Sequence of chain 3.B:
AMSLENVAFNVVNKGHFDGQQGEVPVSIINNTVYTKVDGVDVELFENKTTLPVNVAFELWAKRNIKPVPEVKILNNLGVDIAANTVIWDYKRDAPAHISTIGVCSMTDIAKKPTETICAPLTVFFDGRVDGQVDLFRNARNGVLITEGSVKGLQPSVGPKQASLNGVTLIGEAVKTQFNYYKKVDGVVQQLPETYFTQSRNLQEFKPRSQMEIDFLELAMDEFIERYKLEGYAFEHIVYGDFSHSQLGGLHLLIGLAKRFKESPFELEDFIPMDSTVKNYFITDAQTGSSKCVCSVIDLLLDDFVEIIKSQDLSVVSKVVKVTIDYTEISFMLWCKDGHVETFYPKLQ

This protein binds this small molecule.
Small molecule (SMILES): CC(C)(CO)NC(=O)c1cccc(Cl)c1

Binding-site contacts:
Ligand atom C14 contacts residue PHE266 of chain 2.B at 3.7 Å (hydrophobic).
Ligand atom C11 contacts residue PHE261 of chain 2.B at 4.3 Å (hydrophobic).
Ligand atom C13 contacts residue PHE266 of chain 2.B at 4.1 Å (hydrophobic).
Ligand atom O08 contacts residue PRO265 of chain 2.B at 4.4 Å.
Ligand atom O05 contacts residue ALA286 of chain 2.B at 3.6 Å.
Ligand atom C04 contacts residue PHE266 of chain 2.B at 4.2 Å (hydrophobic).
Ligand atom C14 contacts residue LEU268 of chain 2.B at 4.2 Å (hydrophobic).
Ligand atom O08 contacts residue PHE266 of chain 2.B at 4.3 Å.
Ligand atom C07 contacts residue PHE261 of chain 2.B at 4.5 Å (hydrophobic).
Ligand atom C04 contacts residue PRO265 of chain 2.B at 3.6 Å (hydrophobic).
Ligand atom C02 contacts residue GLU267 of chain 2.B at 4.0 Å.
Ligand atom N06 contacts residue PHE266 of chain 2.B at 3.7 Å.
Ligand atom C09 contacts residue PHE261 of chain 2.B at 4.4 Å (hydrophobic).
Ligand atom C10 contacts residue PHE266 of chain 2.B at 3.3 Å (hydrophobic).
Ligand atom N06 contacts residue GLU267 of chain 2.B at 3.5 Å (salt-bridge).
Ligand atom C12 contacts residue LEU268 of chain 2.B at 3.9 Å (hydrophobic).
Ligand atom C03 contacts residue GLU267 of chain 2.B at 3.3 Å.
Ligand atom O08 contacts residue PHE261 of chain 2.B at 3.9 Å.
Ligand atom C13 contacts residue LEU268 of chain 2.B at 3.6 Å (hydrophobic).
Ligand atom C13 contacts residue GLU267 of chain 2.B at 4.2 Å.
Ligand atom C10 contacts residue GLN204 of chain 2.B at 3.9 Å.
Ligand atom C11 contacts residue LEU203 of chain 2.B at 3.8 Å (hydrophobic).
Ligand atom C04 contacts residue GLU205 of chain 3.B at 4.2 Å.
Ligand atom C14 contacts residue GLU267 of chain 2.B at 3.8 Å.
Ligand atom CL15 contacts residue LEU268 of chain 2.B at 2.9 Å.
Ligand atom C09 contacts residue PHE266 of chain 2.B at 3.3 Å (hydrophobic).
Ligand atom O05 contacts residue GLU267 of chain 2.B at 3.9 Å.
Ligand atom C01 contacts residue GLU205 of chain 3.B at 3.3 Å.
Ligand atom O05 contacts residue PRO265 of chain 2.B at 3.6 Å.
Ligand atom C11 contacts residue GLN204 of chain 2.B at 3.7 Å.
Ligand atom CL15 contacts residue GLU267 of chain 2.B at 3.1 Å.
Ligand atom C12 contacts residue PHE266 of chain 2.B at 4.1 Å (hydrophobic).
Ligand atom C02 contacts residue GLU205 of chain 3.B at 4.3 Å.
Ligand atom O05 contacts residue PHE266 of chain 2.B at 3.4 Å (h-bond).
Ligand atom C10 contacts residue PHE261 of chain 2.B at 3.5 Å (hydrophobic).
Ligand atom C11 contacts residue PHE266 of chain 2.B at 3.7 Å (hydrophobic).
Ligand atom C07 contacts residue PHE266 of chain 2.B at 3.6 Å (hydrophobic).

Sequence of chain 2.B:
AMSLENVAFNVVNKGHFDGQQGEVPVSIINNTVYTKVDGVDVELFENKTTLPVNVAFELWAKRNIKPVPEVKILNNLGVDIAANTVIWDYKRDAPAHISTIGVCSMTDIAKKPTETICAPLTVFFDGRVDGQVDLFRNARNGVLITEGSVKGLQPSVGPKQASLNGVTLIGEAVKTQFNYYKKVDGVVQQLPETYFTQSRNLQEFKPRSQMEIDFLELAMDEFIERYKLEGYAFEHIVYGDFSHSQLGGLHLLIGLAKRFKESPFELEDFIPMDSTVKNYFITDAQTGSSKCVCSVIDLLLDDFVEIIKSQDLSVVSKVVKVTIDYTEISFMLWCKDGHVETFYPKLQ